This small molecule binds to this protein.
Small molecule (SMILES): CC(C)CCC[C@@H](C)[C@H]1CC[C@H]2[C@@H]3CC=C4C[C@@H](O)CC[C@]4(C)[C@H]3CC[C@]12C

Sequence of chain 1.B:
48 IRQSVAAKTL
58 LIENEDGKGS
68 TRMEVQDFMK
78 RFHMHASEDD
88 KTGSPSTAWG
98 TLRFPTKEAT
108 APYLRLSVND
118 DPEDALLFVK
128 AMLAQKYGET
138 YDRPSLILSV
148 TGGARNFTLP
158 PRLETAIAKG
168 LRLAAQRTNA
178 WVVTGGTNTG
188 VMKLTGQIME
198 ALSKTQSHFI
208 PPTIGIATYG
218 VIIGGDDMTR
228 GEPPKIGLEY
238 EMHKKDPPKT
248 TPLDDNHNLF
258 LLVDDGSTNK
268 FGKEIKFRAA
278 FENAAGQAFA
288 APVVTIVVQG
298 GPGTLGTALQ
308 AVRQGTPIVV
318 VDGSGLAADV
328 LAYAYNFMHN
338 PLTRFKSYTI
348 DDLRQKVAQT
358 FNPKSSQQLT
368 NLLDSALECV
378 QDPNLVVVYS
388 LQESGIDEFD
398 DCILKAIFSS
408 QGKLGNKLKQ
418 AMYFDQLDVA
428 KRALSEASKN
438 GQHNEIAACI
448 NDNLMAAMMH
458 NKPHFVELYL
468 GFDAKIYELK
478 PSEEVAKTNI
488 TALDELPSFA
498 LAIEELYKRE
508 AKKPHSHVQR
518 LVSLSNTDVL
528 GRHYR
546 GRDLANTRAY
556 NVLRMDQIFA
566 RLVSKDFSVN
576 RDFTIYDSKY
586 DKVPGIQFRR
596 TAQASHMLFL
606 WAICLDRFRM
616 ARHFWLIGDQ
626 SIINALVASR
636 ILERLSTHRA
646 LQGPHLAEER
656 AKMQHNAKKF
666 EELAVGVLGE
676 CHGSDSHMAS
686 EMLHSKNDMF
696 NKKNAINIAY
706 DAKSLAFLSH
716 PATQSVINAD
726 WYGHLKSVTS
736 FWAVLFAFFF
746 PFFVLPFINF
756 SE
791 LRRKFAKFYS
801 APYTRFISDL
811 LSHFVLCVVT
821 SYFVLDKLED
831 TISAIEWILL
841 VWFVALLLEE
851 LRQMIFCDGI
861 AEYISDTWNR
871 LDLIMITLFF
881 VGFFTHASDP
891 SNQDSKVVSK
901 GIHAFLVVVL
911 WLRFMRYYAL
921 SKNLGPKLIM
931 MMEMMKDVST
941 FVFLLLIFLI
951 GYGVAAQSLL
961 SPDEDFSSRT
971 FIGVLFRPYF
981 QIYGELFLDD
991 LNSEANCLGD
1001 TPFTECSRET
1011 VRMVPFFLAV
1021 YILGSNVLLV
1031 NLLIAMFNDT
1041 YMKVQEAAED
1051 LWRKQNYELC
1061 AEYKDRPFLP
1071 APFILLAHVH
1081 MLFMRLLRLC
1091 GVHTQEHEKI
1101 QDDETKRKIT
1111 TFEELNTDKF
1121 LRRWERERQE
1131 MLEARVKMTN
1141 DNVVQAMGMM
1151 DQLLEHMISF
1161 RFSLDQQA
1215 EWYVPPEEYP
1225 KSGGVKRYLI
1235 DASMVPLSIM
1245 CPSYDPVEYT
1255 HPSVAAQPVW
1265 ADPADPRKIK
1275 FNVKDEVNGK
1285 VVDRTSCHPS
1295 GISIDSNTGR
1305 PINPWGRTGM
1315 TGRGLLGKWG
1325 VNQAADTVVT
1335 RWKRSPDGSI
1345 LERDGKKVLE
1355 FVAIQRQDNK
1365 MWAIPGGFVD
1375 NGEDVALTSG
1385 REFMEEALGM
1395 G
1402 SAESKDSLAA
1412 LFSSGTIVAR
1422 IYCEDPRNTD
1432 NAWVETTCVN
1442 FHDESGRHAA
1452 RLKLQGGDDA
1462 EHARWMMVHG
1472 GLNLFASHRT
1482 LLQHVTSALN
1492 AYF

Sequence of chain 1.C:
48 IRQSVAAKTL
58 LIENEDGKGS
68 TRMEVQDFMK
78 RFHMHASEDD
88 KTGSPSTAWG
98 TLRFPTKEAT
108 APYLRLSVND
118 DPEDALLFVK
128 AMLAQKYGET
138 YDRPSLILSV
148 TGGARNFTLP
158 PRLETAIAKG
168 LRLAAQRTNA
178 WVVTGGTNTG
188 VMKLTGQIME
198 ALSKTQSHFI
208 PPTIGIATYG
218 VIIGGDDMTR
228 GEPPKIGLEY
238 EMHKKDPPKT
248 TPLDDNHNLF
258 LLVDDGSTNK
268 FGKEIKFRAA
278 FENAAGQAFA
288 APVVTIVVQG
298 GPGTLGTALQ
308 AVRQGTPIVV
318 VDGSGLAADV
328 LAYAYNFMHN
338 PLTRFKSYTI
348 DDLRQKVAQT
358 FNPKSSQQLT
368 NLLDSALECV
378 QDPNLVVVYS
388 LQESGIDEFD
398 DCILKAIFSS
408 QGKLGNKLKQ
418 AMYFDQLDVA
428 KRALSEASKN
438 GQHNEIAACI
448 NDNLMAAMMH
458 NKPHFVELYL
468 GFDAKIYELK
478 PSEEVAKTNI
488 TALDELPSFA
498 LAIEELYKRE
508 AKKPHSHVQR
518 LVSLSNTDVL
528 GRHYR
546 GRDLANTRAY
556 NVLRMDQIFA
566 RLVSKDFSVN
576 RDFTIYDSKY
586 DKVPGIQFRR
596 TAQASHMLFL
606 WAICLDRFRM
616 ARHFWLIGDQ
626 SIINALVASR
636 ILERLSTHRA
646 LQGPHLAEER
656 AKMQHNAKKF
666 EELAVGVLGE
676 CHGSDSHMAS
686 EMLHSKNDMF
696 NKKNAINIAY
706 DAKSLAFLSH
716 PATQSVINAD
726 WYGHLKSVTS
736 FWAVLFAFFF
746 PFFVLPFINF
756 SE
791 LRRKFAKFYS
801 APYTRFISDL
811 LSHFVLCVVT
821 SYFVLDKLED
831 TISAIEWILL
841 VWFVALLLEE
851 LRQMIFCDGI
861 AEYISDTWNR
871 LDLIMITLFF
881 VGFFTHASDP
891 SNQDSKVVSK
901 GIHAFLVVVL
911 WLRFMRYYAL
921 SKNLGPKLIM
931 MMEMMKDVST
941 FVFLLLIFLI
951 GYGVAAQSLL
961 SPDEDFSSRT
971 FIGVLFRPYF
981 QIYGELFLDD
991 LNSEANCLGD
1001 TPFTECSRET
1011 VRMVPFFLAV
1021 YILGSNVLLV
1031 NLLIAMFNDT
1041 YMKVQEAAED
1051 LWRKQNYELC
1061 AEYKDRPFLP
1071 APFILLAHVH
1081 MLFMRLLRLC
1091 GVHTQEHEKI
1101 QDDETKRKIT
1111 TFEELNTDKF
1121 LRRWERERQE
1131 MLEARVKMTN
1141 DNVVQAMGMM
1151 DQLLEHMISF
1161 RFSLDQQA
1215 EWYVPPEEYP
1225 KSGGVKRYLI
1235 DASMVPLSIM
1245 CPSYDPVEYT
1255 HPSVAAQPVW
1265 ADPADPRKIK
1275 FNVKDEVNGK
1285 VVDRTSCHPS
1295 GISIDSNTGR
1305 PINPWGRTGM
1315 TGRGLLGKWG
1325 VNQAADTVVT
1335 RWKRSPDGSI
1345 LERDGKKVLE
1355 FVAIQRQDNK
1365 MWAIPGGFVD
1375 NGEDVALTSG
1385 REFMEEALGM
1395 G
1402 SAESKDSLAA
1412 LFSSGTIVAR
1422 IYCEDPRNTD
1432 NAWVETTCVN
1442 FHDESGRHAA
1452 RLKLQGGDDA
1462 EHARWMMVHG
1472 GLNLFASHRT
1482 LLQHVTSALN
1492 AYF

Binding-site contacts:
Ligand atom C15 contacts residue LEU975 of chain 1.C at 3.9 Å (hydrophobic).
Ligand atom C7 contacts residue PHE976 of chain 1.C at 3.5 Å (hydrophobic).
Ligand atom C25 contacts residue TYR979 of chain 1.C at 4.0 Å (hydrophobic).
Ligand atom C12 contacts residue LEU975 of chain 1.C at 4.1 Å (hydrophobic).
Ligand atom C19 contacts residue ARG1012 of chain 1.B at 3.4 Å.
Ligand atom C19 contacts residue PHE1016 of chain 1.B at 3.8 Å (hydrophobic).
Ligand atom C16 contacts residue LEU975 of chain 1.C at 3.6 Å (hydrophobic).
Ligand atom C24 contacts residue TYR979 of chain 1.C at 4.2 Å (hydrophobic).
Ligand atom C1 contacts residue CLR1 of chain 1.L at 3.9 Å.
Ligand atom C6 contacts residue ILE972 of chain 1.C at 4.1 Å (hydrophobic).
Ligand atom C24 contacts residue LEU949 of chain 1.C at 4.0 Å (hydrophobic).
Ligand atom C25 contacts residue LEU949 of chain 1.C at 4.3 Å (hydrophobic).
Ligand atom C26 contacts residue VAL942 of chain 1.C at 3.7 Å (hydrophobic).
Ligand atom C3 contacts residue ARG1012 of chain 1.B at 4.0 Å.
Ligand atom C26 contacts residue LEU946 of chain 1.C at 3.8 Å (hydrophobic).
Ligand atom C26 contacts residue LEU945 of chain 1.C at 3.8 Å (hydrophobic).
Ligand atom C3 contacts residue PHE1003 of chain 1.B at 3.9 Å (hydrophobic).
Ligand atom C3 contacts residue ILE972 of chain 1.C at 3.9 Å (hydrophobic).
Ligand atom C27 contacts residue VAL942 of chain 1.C at 4.0 Å (hydrophobic).
Ligand atom C6 contacts residue PRO1015 of chain 1.B at 3.8 Å (hydrophobic).
Ligand atom C6 contacts residue PHE976 of chain 1.C at 3.7 Å (hydrophobic).
Ligand atom C18 contacts residue PHE1016 of chain 1.B at 3.9 Å (hydrophobic).
Ligand atom C10 contacts residue PRO1015 of chain 1.B at 4.3 Å (hydrophobic).
Ligand atom C4 contacts residue PHE1003 of chain 1.B at 3.6 Å (hydrophobic).
Ligand atom C17 contacts residue LEU975 of chain 1.C at 4.2 Å (hydrophobic).
Ligand atom C24 contacts residue LEU946 of chain 1.C at 4.1 Å (hydrophobic).
Ligand atom C22 contacts residue TYR979 of chain 1.C at 4.1 Å (hydrophobic).
Ligand atom C23 contacts residue TYR979 of chain 1.C at 4.2 Å (hydrophobic).
Ligand atom C2 contacts residue ARG1012 of chain 1.B at 4.2 Å.
Ligand atom C18 contacts residue ALA1019 of chain 1.B at 4.1 Å (hydrophobic).
Ligand atom C4 contacts residue PRO1015 of chain 1.B at 3.7 Å (hydrophobic).
Ligand atom O1 contacts residue ARG1012 of chain 1.B at 2.8 Å (salt-bridge).
Ligand atom C4 contacts residue ARG1012 of chain 1.B at 3.7 Å.
Ligand atom C2 contacts residue CLR1 of chain 1.L at 3.6 Å.
Ligand atom O1 contacts residue ILE972 of chain 1.C at 4.2 Å.
Ligand atom O1 contacts residue PHE1003 of chain 1.B at 2.7 Å (h-bond).
Ligand atom C19 contacts residue PRO1015 of chain 1.B at 3.7 Å (hydrophobic).
Ligand atom C7 contacts residue PRO1015 of chain 1.B at 4.2 Å (hydrophobic).
Ligand atom C5 contacts residue PRO1015 of chain 1.B at 3.6 Å (hydrophobic).
Ligand atom C16 contacts residue TYR979 of chain 1.C at 3.8 Å (hydrophobic).